Binding-site contacts:
Ligand atom CAZ contacts residue LEU1029 of chain 1.B at 4.5 Å (hydrophobic).
Ligand atom OAG contacts residue LEU1030 of chain 1.B at 4.0 Å.
Ligand atom CAX contacts residue LEU1029 of chain 1.B at 4.2 Å (hydrophobic).
Ligand atom CAN contacts residue Y011 of chain 1.E at 4.4 Å.
Ligand atom CBE contacts residue ILE1118 of chain 1.B at 4.3 Å (hydrophobic).
Ligand atom CAP contacts residue ILE1118 of chain 1.B at 3.5 Å (hydrophobic).
Ligand atom CAQ contacts residue ILE1118 of chain 1.B at 4.0 Å (hydrophobic).
Ligand atom CAY contacts residue LEU1029 of chain 1.B at 4.0 Å (hydrophobic).
Ligand atom OAF contacts residue LEU1029 of chain 1.B at 3.9 Å.
Ligand atom CBC contacts residue LEU1029 of chain 1.B at 4.0 Å (hydrophobic).
Ligand atom CAA contacts residue TRP724 of chain 1.B at 3.5 Å (hydrophobic).
Ligand atom CAL contacts residue LEU1029 of chain 1.B at 3.7 Å (hydrophobic).
Ligand atom CBC contacts residue LEU1030 of chain 1.B at 4.1 Å (hydrophobic).
Ligand atom OAW contacts residue LEU1029 of chain 1.B at 3.2 Å.
Ligand atom CAB contacts residue Y011 of chain 1.E at 4.0 Å.
Ligand atom OAW contacts residue LEU1030 of chain 1.B at 3.9 Å.
Ligand atom CAK contacts residue SER1026 of chain 1.B at 3.7 Å.
Ligand atom CAI contacts residue LEU1029 of chain 1.B at 4.5 Å (hydrophobic).
Ligand atom CAV contacts residue LEU1029 of chain 1.B at 3.6 Å (hydrophobic).
Ligand atom CAI contacts residue SER1026 of chain 1.B at 3.7 Å.
Ligand atom CAY contacts residue LEU1030 of chain 1.B at 3.7 Å (hydrophobic).
Ligand atom CAC contacts residue CYS1117 of chain 1.B at 3.7 Å (hydrophobic).
Ligand atom CAM contacts residue LEU1030 of chain 1.B at 3.9 Å (hydrophobic).
Ligand atom CAM contacts residue LEU1029 of chain 1.B at 3.7 Å (hydrophobic).

Sequence of chain 1.B:
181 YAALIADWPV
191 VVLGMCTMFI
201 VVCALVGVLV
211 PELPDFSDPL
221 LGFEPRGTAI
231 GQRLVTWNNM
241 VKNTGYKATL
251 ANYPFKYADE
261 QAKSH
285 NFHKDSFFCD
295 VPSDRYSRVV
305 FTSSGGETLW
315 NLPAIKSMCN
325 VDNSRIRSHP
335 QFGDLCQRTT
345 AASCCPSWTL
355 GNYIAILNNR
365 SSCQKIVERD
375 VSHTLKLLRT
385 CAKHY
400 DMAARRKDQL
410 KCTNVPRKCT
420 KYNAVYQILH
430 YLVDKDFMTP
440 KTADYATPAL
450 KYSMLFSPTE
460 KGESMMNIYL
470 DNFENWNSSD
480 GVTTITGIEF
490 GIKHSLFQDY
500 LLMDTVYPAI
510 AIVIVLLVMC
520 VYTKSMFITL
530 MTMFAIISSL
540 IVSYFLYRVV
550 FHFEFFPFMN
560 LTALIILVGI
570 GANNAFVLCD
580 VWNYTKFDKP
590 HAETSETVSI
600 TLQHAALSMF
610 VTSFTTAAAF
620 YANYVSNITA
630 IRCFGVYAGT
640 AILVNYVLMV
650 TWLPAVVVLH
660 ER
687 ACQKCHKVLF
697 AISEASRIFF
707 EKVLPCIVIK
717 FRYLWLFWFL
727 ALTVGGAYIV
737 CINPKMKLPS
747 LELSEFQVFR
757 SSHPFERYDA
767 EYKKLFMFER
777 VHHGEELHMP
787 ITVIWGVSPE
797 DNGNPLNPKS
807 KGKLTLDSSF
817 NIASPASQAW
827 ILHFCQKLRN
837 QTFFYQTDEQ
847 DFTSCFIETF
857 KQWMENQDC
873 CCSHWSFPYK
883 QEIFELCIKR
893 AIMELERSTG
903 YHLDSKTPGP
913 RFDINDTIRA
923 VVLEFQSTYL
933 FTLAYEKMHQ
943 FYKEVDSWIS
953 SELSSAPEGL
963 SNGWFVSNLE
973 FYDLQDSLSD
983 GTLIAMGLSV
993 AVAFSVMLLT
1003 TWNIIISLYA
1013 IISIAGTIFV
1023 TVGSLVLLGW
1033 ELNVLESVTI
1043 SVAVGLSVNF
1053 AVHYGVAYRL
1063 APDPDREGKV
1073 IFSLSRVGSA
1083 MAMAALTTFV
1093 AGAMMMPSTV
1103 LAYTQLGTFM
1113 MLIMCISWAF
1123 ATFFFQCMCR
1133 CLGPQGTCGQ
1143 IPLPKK

The protein below binds the small molecule below.
Small molecule (SMILES): CC(C)CCC[C@@H](C)[C@H]1CC[C@H]2[C@@H]3CC=C4C[C@@H](OC(=O)CCC(=O)O)CC[C@]4(C)[C@H]3CC[C@]12C